This protein binds this small molecule.
Small molecule (SMILES): CC(=O)N[C@H]1[C@H](O[C@H]2[C@H](O)[C@@H](NC(C)=O)CO[C@@H]2CO)O[C@H](CO)[C@@H](O)[C@@H]1O

Binding-site contacts:
Ligand atom N2 contacts residue ASN795 of chain 1.A at 2.9 Å (h-bond).
Ligand atom O7 contacts residue ASN795 of chain 1.A at 4.1 Å.
Ligand atom C1 contacts residue SER797 of chain 1.A at 3.3 Å.
Ligand atom C6 contacts residue SER797 of chain 1.A at 4.3 Å.
Ligand atom C5 contacts residue ASN795 of chain 1.A at 3.6 Å.
Ligand atom C3 contacts residue ASN795 of chain 1.A at 3.8 Å.
Ligand atom C1 contacts residue ASN795 of chain 1.A at 1.4 Å.
Ligand atom C4 contacts residue ASN795 of chain 1.A at 4.2 Å.
Ligand atom O6 contacts residue SER797 of chain 1.A at 4.3 Å.
Ligand atom O6 contacts residue GLN798 of chain 1.A at 4.4 Å.
Ligand atom O6 contacts residue ASN795 of chain 1.A at 4.4 Å.
Ligand atom O5 contacts residue SER797 of chain 1.A at 3.4 Å (h-bond).
Ligand atom O5 contacts residue ASN795 of chain 1.A at 2.3 Å (h-bond).
Ligand atom C2 contacts residue ASN795 of chain 1.A at 2.5 Å.
Ligand atom C7 contacts residue ASN795 of chain 1.A at 3.7 Å.
Ligand atom C5 contacts residue SER797 of chain 1.A at 3.5 Å.

Sequence of chain 1.A:
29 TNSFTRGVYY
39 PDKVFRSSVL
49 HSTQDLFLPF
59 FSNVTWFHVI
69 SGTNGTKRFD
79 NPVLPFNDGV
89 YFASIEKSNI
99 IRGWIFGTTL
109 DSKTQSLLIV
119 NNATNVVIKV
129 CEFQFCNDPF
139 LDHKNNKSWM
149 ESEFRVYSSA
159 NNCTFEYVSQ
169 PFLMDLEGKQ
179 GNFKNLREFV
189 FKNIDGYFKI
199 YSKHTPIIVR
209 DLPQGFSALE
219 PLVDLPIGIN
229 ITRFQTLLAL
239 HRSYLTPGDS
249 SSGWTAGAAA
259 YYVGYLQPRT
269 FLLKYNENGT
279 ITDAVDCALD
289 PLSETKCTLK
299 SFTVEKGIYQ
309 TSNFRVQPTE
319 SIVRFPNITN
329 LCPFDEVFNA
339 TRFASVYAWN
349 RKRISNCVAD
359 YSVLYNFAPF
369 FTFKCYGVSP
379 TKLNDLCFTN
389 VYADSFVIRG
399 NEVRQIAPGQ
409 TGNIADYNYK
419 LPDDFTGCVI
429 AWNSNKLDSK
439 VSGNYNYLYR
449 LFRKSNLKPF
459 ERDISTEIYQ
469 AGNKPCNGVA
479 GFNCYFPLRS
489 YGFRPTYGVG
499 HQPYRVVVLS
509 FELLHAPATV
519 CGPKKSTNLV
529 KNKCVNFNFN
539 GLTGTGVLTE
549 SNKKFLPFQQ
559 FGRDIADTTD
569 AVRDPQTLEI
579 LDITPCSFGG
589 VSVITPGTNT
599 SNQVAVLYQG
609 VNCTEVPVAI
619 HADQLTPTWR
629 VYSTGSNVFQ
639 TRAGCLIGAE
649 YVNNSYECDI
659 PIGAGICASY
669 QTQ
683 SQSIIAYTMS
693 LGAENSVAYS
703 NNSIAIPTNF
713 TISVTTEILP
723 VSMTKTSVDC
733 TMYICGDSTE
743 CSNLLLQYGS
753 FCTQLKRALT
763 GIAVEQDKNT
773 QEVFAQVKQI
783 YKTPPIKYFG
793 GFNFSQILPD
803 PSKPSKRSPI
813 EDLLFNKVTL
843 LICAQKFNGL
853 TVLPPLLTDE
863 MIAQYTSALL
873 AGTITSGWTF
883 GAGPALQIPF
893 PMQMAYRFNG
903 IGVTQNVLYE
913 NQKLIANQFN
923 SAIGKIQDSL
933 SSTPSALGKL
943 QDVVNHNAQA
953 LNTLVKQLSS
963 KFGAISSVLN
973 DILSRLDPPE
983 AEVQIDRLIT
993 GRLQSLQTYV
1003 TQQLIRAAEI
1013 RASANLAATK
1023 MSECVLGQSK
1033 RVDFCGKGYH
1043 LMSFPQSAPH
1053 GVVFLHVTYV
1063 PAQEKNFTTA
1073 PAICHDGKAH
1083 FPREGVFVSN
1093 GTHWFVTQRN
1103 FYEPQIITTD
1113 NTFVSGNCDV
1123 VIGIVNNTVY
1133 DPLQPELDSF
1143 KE